Binding-site contacts:
Ligand atom O5 contacts residue ASN126 of chain 3.A at 2.4 Å (h-bond).
Ligand atom C8 contacts residue GLU123 of chain 3.A at 3.7 Å.
Ligand atom C1 contacts residue ASN126 of chain 3.A at 1.4 Å.
Ligand atom O6 contacts residue ASN126 of chain 3.A at 4.0 Å.
Ligand atom C5 contacts residue ASN126 of chain 3.A at 3.7 Å.
Ligand atom C4 contacts residue ASN126 of chain 3.A at 4.2 Å.
Ligand atom C7 contacts residue ASN126 of chain 3.A at 3.9 Å.
Ligand atom C2 contacts residue ASN126 of chain 3.A at 2.4 Å.
Ligand atom O7 contacts residue ASN126 of chain 3.A at 4.4 Å.
Ligand atom C3 contacts residue ASN126 of chain 3.A at 3.8 Å.
Ligand atom N2 contacts residue ASN126 of chain 3.A at 2.9 Å (h-bond).

Sequence of chain 3.A:
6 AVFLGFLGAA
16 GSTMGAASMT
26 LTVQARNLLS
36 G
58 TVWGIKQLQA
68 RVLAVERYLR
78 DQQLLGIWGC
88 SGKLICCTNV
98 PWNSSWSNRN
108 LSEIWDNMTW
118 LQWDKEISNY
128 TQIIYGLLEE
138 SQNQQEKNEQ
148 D

This small molecule binds to this protein.
Small molecule (SMILES): CC(=O)N[C@@H]1[C@@H](O)[C@H](O)[C@@H](CO)O[C@H]1O